Sequence of chain 1.A:
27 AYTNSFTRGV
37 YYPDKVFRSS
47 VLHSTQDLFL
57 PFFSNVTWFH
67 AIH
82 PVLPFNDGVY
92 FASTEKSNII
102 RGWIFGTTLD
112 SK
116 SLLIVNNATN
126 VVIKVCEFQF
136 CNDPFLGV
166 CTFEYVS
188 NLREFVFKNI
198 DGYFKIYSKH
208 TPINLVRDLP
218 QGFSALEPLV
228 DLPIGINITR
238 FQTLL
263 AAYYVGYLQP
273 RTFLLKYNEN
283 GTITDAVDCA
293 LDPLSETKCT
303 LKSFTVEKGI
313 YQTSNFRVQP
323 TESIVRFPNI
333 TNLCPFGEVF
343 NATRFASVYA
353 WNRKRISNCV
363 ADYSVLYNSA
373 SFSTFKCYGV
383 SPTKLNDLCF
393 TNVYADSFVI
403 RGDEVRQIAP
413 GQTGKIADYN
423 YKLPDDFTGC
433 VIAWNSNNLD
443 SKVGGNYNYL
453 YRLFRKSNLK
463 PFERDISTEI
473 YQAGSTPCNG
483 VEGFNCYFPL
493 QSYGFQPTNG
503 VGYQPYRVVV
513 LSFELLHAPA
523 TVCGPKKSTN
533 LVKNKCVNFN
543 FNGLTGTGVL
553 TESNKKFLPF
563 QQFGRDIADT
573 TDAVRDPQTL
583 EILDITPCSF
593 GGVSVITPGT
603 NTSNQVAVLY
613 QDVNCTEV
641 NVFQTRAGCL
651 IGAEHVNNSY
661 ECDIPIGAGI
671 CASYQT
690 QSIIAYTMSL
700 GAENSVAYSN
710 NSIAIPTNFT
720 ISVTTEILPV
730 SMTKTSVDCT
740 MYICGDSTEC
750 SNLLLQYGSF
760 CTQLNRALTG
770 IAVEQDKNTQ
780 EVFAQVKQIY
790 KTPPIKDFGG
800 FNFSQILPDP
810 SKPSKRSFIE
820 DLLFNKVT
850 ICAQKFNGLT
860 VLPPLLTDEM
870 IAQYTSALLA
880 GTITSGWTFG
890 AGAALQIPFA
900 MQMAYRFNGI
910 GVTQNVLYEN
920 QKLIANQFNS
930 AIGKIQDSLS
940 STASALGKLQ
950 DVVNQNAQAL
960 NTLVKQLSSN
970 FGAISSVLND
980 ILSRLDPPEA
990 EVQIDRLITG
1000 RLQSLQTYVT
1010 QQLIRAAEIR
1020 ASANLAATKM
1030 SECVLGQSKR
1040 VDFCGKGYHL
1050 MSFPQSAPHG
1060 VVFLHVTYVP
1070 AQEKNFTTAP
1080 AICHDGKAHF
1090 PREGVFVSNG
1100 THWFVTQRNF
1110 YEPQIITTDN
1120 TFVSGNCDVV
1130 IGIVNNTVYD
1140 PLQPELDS

Binding-site contacts:
Ligand atom C3 contacts residue ASN709 of chain 1.A at 3.8 Å.
Ligand atom C7 contacts residue ASN709 of chain 1.A at 3.0 Å.
Ligand atom C4 contacts residue ASN709 of chain 1.A at 4.2 Å.
Ligand atom O7 contacts residue ASN709 of chain 1.A at 2.8 Å (h-bond).
Ligand atom C8 contacts residue ASN709 of chain 1.A at 4.2 Å.
Ligand atom C5 contacts residue ASN709 of chain 1.A at 3.7 Å.
Ligand atom N2 contacts residue ASN709 of chain 1.A at 2.8 Å (h-bond).
Ligand atom O5 contacts residue ASN709 of chain 1.A at 2.4 Å (h-bond).
Ligand atom C1 contacts residue ASN709 of chain 1.A at 1.4 Å.
Ligand atom C8 contacts residue GLY1131 of chain 1.A at 3.6 Å.
Ligand atom C2 contacts residue ASN709 of chain 1.A at 2.4 Å.

The protein below binds the small molecule below.
Small molecule (SMILES): CC(=O)N[C@@H]1[C@@H](O)[C@H](O)[C@@H](CO)O[C@H]1O